This protein binds this small molecule.
Small molecule (SMILES): CSCC[C@H](N)C(=O)O

Sequence of chain 2.A:
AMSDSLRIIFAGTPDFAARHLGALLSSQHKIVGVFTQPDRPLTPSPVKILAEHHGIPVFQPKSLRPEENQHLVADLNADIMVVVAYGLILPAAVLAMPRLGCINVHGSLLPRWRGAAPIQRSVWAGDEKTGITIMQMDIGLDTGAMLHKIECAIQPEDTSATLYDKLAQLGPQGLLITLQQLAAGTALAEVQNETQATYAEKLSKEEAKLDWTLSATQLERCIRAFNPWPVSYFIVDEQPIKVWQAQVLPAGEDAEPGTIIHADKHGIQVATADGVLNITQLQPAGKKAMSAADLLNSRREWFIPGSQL

Binding-site contacts:
Ligand atom CE contacts residue TYR94 of chain 2.A at 2.7 Å (hydrophobic).
Ligand atom SD contacts residue ASN112 of chain 2.A at 4.3 Å.
Ligand atom CG contacts residue ASN112 of chain 2.A at 3.6 Å.
Ligand atom SD contacts residue TYR94 of chain 2.A at 4.1 Å.
Ligand atom CA contacts residue ASP150 of chain 2.A at 2.9 Å.
Ligand atom CB contacts residue ASP150 of chain 2.A at 4.1 Å.
Ligand atom N contacts residue LEU149 of chain 2.A at 4.4 Å.
Ligand atom N contacts residue GLY123 of chain 2.A at 3.3 Å (h-bond).
Ligand atom CA contacts residue ASN112 of chain 2.A at 4.5 Å.
Ligand atom C contacts residue HIS114 of chain 2.A at 3.2 Å.
Ligand atom O contacts residue MET143 of chain 2.A at 4.3 Å.
Ligand atom O contacts residue ASN112 of chain 2.A at 2.5 Å (h-bond).
Ligand atom CE contacts residue ALA93 of chain 2.A at 3.3 Å (hydrophobic).
Ligand atom CG contacts residue ASP150 of chain 2.A at 4.5 Å.
Ligand atom OXT contacts residue GOL1 of chain 2.F at 3.7 Å.
Ligand atom OXT contacts residue ASN112 of chain 2.A at 3.9 Å.
Ligand atom CE contacts residue VAL91 of chain 2.A at 4.4 Å (hydrophobic).
Ligand atom N contacts residue ASP150 of chain 2.A at 2.8 Å (salt-bridge).
Ligand atom O contacts residue HIS114 of chain 2.A at 2.8 Å (h-bond).
Ligand atom OXT contacts residue HIS114 of chain 2.A at 3.4 Å (h-bond).
Ligand atom C contacts residue ASN112 of chain 2.A at 3.4 Å.
Ligand atom C contacts residue ASP150 of chain 2.A at 3.2 Å.
Ligand atom SD contacts residue LEU96 of chain 2.A at 4.4 Å.
Ligand atom OXT contacts residue VAL113 of chain 2.A at 4.5 Å.
Ligand atom SD contacts residue VAL91 of chain 2.A at 3.9 Å.
Ligand atom SD contacts residue GLY95 of chain 2.A at 4.0 Å.
Ligand atom OXT contacts residue ASP150 of chain 2.A at 4.4 Å.
Ligand atom N contacts residue HIS114 of chain 2.A at 4.1 Å.
Ligand atom O contacts residue ASP150 of chain 2.A at 2.8 Å (salt-bridge).
Ligand atom CA contacts residue HIS114 of chain 2.A at 4.1 Å.
Ligand atom CE contacts residue GLY95 of chain 2.A at 3.0 Å.